Binding-site contacts:
Ligand atom C3 contacts residue ASN118 of chain 1.I at 3.8 Å.
Ligand atom O7 contacts residue ASN118 of chain 1.I at 2.9 Å (h-bond).
Ligand atom C7 contacts residue LEU137 of chain 1.I at 4.5 Å (hydrophobic).
Ligand atom C8 contacts residue THR105 of chain 1.I at 3.9 Å.
Ligand atom C1 contacts residue TYR135 of chain 1.I at 3.8 Å (hydrophobic).
Ligand atom C8 contacts residue ASP290 of chain 1.I at 4.1 Å.
Ligand atom O7 contacts residue VAL104 of chain 1.I at 3.8 Å.
Ligand atom O5 contacts residue ASN118 of chain 1.I at 2.3 Å (h-bond).
Ligand atom C5 contacts residue TYR135 of chain 1.I at 4.1 Å (hydrophobic).
Ligand atom C8 contacts residue LEU137 of chain 1.I at 4.1 Å (hydrophobic).
Ligand atom C3 contacts residue TYR135 of chain 1.I at 4.1 Å (hydrophobic).
Ligand atom C5 contacts residue ASN118 of chain 1.I at 3.6 Å.
Ligand atom N2 contacts residue ASN118 of chain 1.I at 3.0 Å (h-bond).
Ligand atom C8 contacts residue VAL104 of chain 1.I at 3.9 Å (hydrophobic).
Ligand atom O7 contacts residue THR105 of chain 1.I at 3.2 Å (h-bond).
Ligand atom C7 contacts residue TYR135 of chain 1.I at 3.8 Å (hydrophobic).
Ligand atom C8 contacts residue ASN118 of chain 1.I at 4.4 Å.
Ligand atom C1 contacts residue ASN118 of chain 1.I at 1.4 Å.
Ligand atom C7 contacts residue VAL104 of chain 1.I at 4.3 Å (hydrophobic).
Ligand atom O4 contacts residue TYR135 of chain 1.I at 4.3 Å.
Ligand atom C7 contacts residue THR105 of chain 1.I at 3.7 Å.
Ligand atom C7 contacts residue ASN118 of chain 1.I at 3.2 Å.
Ligand atom C6 contacts residue SER120 of chain 1.I at 4.5 Å.
Ligand atom O7 contacts residue TYR135 of chain 1.I at 3.2 Å.
Ligand atom C4 contacts residue ASN118 of chain 1.I at 4.2 Å.
Ligand atom C2 contacts residue TYR135 of chain 1.I at 4.4 Å (hydrophobic).
Ligand atom O5 contacts residue TYR135 of chain 1.I at 4.3 Å.
Ligand atom C8 contacts residue TYR135 of chain 1.I at 4.0 Å (hydrophobic).
Ligand atom O6 contacts residue TYR135 of chain 1.I at 4.0 Å.
Ligand atom C2 contacts residue ASN118 of chain 1.I at 2.5 Å.
Ligand atom O6 contacts residue SER120 of chain 1.I at 3.1 Å (h-bond).
Ligand atom N2 contacts residue TYR135 of chain 1.I at 4.4 Å.

Sequence of chain 1.I:
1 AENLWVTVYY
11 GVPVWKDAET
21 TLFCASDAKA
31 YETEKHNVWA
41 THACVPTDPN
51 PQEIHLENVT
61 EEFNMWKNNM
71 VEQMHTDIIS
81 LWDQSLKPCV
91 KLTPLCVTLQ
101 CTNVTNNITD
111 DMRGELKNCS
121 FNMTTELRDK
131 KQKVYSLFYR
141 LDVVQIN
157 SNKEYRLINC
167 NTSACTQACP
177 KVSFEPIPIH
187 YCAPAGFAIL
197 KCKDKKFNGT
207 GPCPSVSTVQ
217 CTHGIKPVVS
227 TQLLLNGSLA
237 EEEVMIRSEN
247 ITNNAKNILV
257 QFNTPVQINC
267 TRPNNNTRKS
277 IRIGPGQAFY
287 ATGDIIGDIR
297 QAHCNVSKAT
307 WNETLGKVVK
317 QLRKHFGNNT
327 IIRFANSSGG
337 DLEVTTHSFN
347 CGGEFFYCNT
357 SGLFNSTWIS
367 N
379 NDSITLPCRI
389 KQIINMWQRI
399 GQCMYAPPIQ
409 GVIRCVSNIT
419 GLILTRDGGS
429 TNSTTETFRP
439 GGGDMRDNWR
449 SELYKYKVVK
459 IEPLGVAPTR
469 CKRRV

The protein below binds the small molecule below.
Small molecule (SMILES): CC(=O)N[C@H]1[C@H](O[C@H]2[C@H](O)[C@@H](NC(C)=O)CO[C@@H]2CO)O[C@H](CO)[C@@H](O)[C@@H]1O